Sequence of chain 32.N:
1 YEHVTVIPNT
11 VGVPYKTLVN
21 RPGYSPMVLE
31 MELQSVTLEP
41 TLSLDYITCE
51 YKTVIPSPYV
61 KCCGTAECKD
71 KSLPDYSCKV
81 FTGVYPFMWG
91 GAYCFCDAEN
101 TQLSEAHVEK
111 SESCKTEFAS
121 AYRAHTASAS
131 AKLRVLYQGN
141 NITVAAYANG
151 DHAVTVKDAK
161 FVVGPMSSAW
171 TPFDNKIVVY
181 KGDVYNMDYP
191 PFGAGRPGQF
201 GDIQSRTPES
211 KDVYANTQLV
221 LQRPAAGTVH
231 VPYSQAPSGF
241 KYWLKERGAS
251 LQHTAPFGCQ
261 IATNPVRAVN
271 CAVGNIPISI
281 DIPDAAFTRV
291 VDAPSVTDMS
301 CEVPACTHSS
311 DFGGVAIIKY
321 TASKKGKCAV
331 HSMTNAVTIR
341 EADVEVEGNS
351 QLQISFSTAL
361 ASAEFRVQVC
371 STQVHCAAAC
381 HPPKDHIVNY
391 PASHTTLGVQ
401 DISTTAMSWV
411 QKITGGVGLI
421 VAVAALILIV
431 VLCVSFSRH

Sequence of chain 32.O:
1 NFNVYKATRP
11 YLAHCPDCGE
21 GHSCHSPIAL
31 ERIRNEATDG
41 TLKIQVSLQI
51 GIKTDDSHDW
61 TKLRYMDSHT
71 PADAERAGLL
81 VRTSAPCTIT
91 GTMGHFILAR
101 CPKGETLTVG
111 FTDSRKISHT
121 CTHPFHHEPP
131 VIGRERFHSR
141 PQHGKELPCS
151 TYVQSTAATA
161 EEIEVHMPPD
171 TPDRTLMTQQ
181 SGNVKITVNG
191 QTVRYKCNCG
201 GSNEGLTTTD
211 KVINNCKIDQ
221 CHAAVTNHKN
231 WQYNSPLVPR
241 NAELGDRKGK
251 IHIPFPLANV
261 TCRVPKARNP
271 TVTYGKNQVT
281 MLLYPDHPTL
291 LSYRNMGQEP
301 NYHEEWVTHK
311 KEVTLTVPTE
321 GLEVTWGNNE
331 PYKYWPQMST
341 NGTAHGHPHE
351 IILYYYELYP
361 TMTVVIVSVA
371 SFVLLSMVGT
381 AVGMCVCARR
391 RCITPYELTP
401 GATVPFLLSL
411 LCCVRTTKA

Binding-site contacts:
Ligand atom O5 contacts residue ASN259 of chain 32.O at 2.3 Å (h-bond).
Ligand atom C8 contacts residue THR116 of chain 32.N at 4.3 Å.
Ligand atom C8 contacts residue ALA258 of chain 32.O at 3.7 Å (hydrophobic).
Ligand atom C3 contacts residue LYS115 of chain 32.N at 4.3 Å.
Ligand atom C1 contacts residue ASN259 of chain 32.O at 1.4 Å.
Ligand atom C5 contacts residue ASN259 of chain 32.O at 3.6 Å.
Ligand atom O4 contacts residue LYS181 of chain 32.N at 2.7 Å (salt-bridge).
Ligand atom C2 contacts residue ASN259 of chain 32.O at 2.4 Å.
Ligand atom N2 contacts residue THR116 of chain 32.N at 4.1 Å.
Ligand atom C3 contacts residue ASN259 of chain 32.O at 3.7 Å.
Ligand atom O7 contacts residue ASN259 of chain 32.O at 3.2 Å (h-bond).
Ligand atom O3 contacts residue LYS115 of chain 32.N at 3.6 Å (salt-bridge).
Ligand atom C7 contacts residue ASN259 of chain 32.O at 3.2 Å.
Ligand atom C8 contacts residue LEU257 of chain 32.O at 4.1 Å (hydrophobic).
Ligand atom C8 contacts residue ASN259 of chain 32.O at 4.2 Å.
Ligand atom C6 contacts residue LYS181 of chain 32.N at 3.4 Å.
Ligand atom C4 contacts residue LYS181 of chain 32.N at 3.6 Å.
Ligand atom O6 contacts residue LYS181 of chain 32.N at 3.4 Å (salt-bridge).
Ligand atom O4 contacts residue PHE118 of chain 32.N at 4.1 Å.
Ligand atom N2 contacts residue ASN259 of chain 32.O at 2.8 Å (h-bond).
Ligand atom C4 contacts residue ASN259 of chain 32.O at 4.2 Å.
Ligand atom C5 contacts residue LYS181 of chain 32.N at 3.4 Å.

This protein binds this small molecule.
Small molecule (SMILES): CC(=O)N[C@@H]1[C@@H](O)[C@H](O)[C@@H](CO)O[C@H]1O